This small molecule binds to this protein.
Small molecule (SMILES): CC(=O)N[C@@H]1[C@@H](O)[C@H](O)[C@@H](CO)O[C@H]1O

Sequence of chain 1.B:
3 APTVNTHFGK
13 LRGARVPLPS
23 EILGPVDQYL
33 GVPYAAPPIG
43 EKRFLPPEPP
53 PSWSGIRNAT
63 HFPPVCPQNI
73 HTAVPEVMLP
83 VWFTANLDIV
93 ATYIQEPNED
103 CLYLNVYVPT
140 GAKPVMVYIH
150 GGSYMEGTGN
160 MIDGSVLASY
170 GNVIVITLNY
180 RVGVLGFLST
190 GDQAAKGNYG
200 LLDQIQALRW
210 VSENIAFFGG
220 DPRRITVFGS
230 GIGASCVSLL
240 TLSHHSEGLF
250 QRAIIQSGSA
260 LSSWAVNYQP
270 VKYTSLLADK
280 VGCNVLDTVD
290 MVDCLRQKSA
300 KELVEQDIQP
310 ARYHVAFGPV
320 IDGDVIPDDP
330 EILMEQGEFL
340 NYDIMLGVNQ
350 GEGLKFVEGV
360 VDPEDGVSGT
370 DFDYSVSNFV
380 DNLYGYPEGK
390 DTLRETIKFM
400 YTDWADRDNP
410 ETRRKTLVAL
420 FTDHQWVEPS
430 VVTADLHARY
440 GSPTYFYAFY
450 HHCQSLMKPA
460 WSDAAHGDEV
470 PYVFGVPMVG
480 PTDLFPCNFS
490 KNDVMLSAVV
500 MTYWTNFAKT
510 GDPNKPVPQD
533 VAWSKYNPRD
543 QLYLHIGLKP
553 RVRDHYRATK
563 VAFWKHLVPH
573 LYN

Binding-site contacts:
Ligand atom N2 contacts residue ASN60 of chain 1.B at 3.1 Å (h-bond).
Ligand atom C4 contacts residue THR62 of chain 1.B at 4.5 Å.
Ligand atom C7 contacts residue ASN60 of chain 1.B at 3.5 Å.
Ligand atom C6 contacts residue THR62 of chain 1.B at 3.1 Å.
Ligand atom C5 contacts residue ASN60 of chain 1.B at 3.6 Å.
Ligand atom O5 contacts residue ASN60 of chain 1.B at 2.3 Å (h-bond).
Ligand atom C4 contacts residue ASN60 of chain 1.B at 4.2 Å.
Ligand atom C6 contacts residue HIS63 of chain 1.B at 4.2 Å.
Ligand atom C3 contacts residue ASN60 of chain 1.B at 3.8 Å.
Ligand atom C5 contacts residue THR62 of chain 1.B at 3.0 Å.
Ligand atom O7 contacts residue ASN60 of chain 1.B at 3.5 Å (h-bond).
Ligand atom C1 contacts residue ASN60 of chain 1.B at 1.4 Å.
Ligand atom C1 contacts residue THR62 of chain 1.B at 3.2 Å.
Ligand atom O6 contacts residue HIS63 of chain 1.B at 4.2 Å.
Ligand atom O5 contacts residue THR62 of chain 1.B at 2.5 Å (h-bond).
Ligand atom C2 contacts residue ASN60 of chain 1.B at 2.5 Å.
Ligand atom O6 contacts residue THR62 of chain 1.B at 3.4 Å (h-bond).